Binding-site contacts:
Ligand atom C8 contacts residue TYR90 of chain 12.C at 3.5 Å (hydrophobic).
Ligand atom N2 contacts residue TYR90 of chain 12.C at 4.3 Å.
Ligand atom C8 contacts residue SER66 of chain 12.C at 4.0 Å.
Ligand atom C1 contacts residue ASN118 of chain 12.C at 1.5 Å.
Ligand atom C5 contacts residue ASN118 of chain 12.C at 3.7 Å.
Ligand atom C7 contacts residue ASN118 of chain 12.C at 3.5 Å.
Ligand atom C4 contacts residue THR120 of chain 12.C at 4.4 Å.
Ligand atom O6 contacts residue THR89 of chain 12.C at 4.0 Å.
Ligand atom O5 contacts residue ASN118 of chain 12.C at 2.4 Å (h-bond).
Ligand atom O5 contacts residue THR120 of chain 12.C at 3.2 Å (h-bond).
Ligand atom C6 contacts residue THR89 of chain 12.C at 4.4 Å.
Ligand atom N2 contacts residue SER66 of chain 12.C at 4.3 Å.
Ligand atom C3 contacts residue ASN118 of chain 12.C at 3.8 Å.
Ligand atom O5 contacts residue THR89 of chain 12.C at 4.2 Å.
Ligand atom C7 contacts residue SER66 of chain 12.C at 3.5 Å.
Ligand atom C2 contacts residue ASN118 of chain 12.C at 2.5 Å.
Ligand atom O7 contacts residue ASN118 of chain 12.C at 4.0 Å.
Ligand atom C8 contacts residue ASN118 of chain 12.C at 4.2 Å.
Ligand atom N2 contacts residue ASN118 of chain 12.C at 2.9 Å (h-bond).
Ligand atom C8 contacts residue ASP67 of chain 12.C at 3.9 Å.
Ligand atom C1 contacts residue THR89 of chain 12.C at 4.1 Å.
Ligand atom C4 contacts residue ASN118 of chain 12.C at 4.2 Å.
Ligand atom C2 contacts residue SER66 of chain 12.C at 4.5 Å.
Ligand atom C6 contacts residue THR120 of chain 12.C at 3.4 Å.
Ligand atom C7 contacts residue TYR90 of chain 12.C at 4.5 Å (hydrophobic).
Ligand atom C5 contacts residue THR120 of chain 12.C at 3.8 Å.
Ligand atom C1 contacts residue THR120 of chain 12.C at 4.3 Å.
Ligand atom O7 contacts residue SER66 of chain 12.C at 3.0 Å (h-bond).
Ligand atom C5 contacts residue THR89 of chain 12.C at 4.4 Å.

Sequence of chain 12.C:
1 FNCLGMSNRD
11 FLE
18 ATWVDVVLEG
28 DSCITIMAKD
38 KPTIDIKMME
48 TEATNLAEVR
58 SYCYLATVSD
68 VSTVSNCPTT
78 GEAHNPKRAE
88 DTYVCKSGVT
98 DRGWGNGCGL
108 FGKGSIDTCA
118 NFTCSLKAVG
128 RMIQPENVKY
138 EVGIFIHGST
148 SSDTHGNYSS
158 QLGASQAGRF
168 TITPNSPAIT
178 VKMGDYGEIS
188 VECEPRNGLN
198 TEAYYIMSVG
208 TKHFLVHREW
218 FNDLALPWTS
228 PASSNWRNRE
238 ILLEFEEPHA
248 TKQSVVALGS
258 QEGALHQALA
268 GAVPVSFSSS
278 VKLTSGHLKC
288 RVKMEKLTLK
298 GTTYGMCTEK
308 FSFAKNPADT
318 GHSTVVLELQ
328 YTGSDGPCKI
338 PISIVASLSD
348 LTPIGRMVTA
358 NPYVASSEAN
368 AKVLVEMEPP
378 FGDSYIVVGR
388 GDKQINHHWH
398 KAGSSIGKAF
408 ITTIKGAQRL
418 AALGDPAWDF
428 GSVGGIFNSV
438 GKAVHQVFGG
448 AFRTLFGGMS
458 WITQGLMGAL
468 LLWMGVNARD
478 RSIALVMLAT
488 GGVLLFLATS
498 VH

The small molecule below binds the protein below.
Small molecule (SMILES): CC(=O)N[C@@H]1[C@@H](O)[C@H](O)[C@@H](CO)O[C@H]1O